Binding-site contacts:
Ligand atom C7 contacts residue ASN1134 of chain 1.B at 3.1 Å.
Ligand atom C3 contacts residue ASN1134 of chain 1.B at 3.8 Å.
Ligand atom N2 contacts residue ASN1134 of chain 1.B at 2.4 Å (h-bond).
Ligand atom C1 contacts residue ASN1134 of chain 1.B at 1.4 Å.
Ligand atom C4 contacts residue ASN1134 of chain 1.B at 4.2 Å.
Ligand atom C8 contacts residue ASN1134 of chain 1.B at 3.4 Å.
Ligand atom O5 contacts residue ASN1134 of chain 1.B at 2.3 Å (h-bond).
Ligand atom C2 contacts residue ASN1134 of chain 1.B at 2.5 Å.
Ligand atom C5 contacts residue ASN1134 of chain 1.B at 3.6 Å.
Ligand atom O7 contacts residue ASN1134 of chain 1.B at 4.0 Å.

A protein and the small-molecule ligand that binds it are described below.
Small molecule (SMILES): CC(=O)N[C@@H]1[C@@H](O)[C@H](O)[C@@H](CO)O[C@H]1O

Sequence of chain 1.B:
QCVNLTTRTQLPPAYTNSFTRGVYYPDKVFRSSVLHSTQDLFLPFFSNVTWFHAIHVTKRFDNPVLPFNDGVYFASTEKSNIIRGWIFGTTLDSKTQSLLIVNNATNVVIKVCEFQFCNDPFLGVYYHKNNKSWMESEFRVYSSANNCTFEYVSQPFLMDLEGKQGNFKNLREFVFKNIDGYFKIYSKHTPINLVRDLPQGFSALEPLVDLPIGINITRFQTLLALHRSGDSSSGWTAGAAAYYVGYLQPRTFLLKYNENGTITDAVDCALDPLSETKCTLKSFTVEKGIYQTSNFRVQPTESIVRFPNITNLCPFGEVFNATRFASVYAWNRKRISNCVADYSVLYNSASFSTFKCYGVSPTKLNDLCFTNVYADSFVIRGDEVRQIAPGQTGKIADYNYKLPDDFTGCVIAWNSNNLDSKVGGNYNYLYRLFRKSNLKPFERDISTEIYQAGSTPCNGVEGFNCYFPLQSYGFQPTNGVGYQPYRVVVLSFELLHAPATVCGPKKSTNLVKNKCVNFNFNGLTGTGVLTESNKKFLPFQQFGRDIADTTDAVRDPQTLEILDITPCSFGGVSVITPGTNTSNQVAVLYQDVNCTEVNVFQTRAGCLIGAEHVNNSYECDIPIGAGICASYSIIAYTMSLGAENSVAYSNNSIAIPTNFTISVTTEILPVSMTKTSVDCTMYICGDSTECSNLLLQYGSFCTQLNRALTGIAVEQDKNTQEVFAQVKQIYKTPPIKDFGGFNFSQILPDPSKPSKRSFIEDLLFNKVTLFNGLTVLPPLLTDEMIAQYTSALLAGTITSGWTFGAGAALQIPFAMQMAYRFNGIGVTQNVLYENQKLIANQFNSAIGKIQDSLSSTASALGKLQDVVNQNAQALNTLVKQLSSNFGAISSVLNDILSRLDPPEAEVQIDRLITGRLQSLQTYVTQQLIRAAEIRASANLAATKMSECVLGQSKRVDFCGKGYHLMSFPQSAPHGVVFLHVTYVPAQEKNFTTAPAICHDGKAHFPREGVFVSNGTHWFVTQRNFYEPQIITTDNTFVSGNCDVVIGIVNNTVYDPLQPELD